Sequence of chain 1.B:
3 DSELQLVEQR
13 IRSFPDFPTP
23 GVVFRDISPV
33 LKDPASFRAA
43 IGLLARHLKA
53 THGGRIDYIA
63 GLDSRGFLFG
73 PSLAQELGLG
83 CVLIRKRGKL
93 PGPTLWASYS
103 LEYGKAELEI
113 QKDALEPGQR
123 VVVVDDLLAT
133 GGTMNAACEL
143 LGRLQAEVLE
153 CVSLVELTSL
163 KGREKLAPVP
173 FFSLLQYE

Binding-site contacts:
Ligand atom C5 contacts residue LEU129 of chain 1.B at 3.5 Å (hydrophobic).
Ligand atom C5 contacts residue LEU159 of chain 1.B at 4.2 Å (hydrophobic).
Ligand atom N1 contacts residue ARG27 of chain 1.B at 3.1 Å (salt-bridge).
Ligand atom C4 contacts residue PHE26 of chain 1.B at 4.4 Å (hydrophobic).
Ligand atom N9 contacts residue ARG67 of chain 1.B at 4.3 Å.
Ligand atom N7 contacts residue ALA131 of chain 1.B at 3.5 Å.
Ligand atom N3 contacts residue HSX1 of chain 1.K at 3.9 Å.
Ligand atom N9 contacts residue HSX1 of chain 1.K at 2.6 Å (h-bond).
Ligand atom C2 contacts residue ARG67 of chain 1.B at 3.4 Å.
Ligand atom N1 contacts residue PHE26 of chain 1.B at 3.4 Å.
Ligand atom N1 contacts residue VAL25 of chain 1.B at 4.1 Å.
Ligand atom N7 contacts residue HSX1 of chain 1.K at 4.4 Å.
Ligand atom N3 contacts residue PHE26 of chain 1.B at 3.6 Å.
Ligand atom N9 contacts residue LEU129 of chain 1.B at 3.5 Å.
Ligand atom C2 contacts residue PHE26 of chain 1.B at 3.2 Å (hydrophobic).
Ligand atom N3 contacts residue ARG67 of chain 1.B at 2.8 Å (salt-bridge).
Ligand atom C8 contacts residue PRP1 of chain 1.J at 3.5 Å.
Ligand atom C8 contacts residue ALA131 of chain 1.B at 3.5 Å (hydrophobic).
Ligand atom N1 contacts residue LEU129 of chain 1.B at 3.9 Å.
Ligand atom N6 contacts residue LEU159 of chain 1.B at 3.5 Å.
Ligand atom C4 contacts residue LEU129 of chain 1.B at 3.4 Å (hydrophobic).
Ligand atom C4 contacts residue HSX1 of chain 1.K at 3.9 Å.
Ligand atom C6 contacts residue ARG27 of chain 1.B at 4.2 Å.
Ligand atom C6 contacts residue VAL25 of chain 1.B at 4.0 Å (hydrophobic).
Ligand atom C6 contacts residue LEU129 of chain 1.B at 4.1 Å (hydrophobic).
Ligand atom N3 contacts residue LEU129 of chain 1.B at 3.9 Å.
Ligand atom N6 contacts residue PHE26 of chain 1.B at 3.9 Å.
Ligand atom C4 contacts residue ARG67 of chain 1.B at 4.0 Å.
Ligand atom C8 contacts residue LEU129 of chain 1.B at 3.7 Å (hydrophobic).
Ligand atom C8 contacts residue HSX1 of chain 1.K at 3.1 Å.
Ligand atom N7 contacts residue LEU129 of chain 1.B at 3.8 Å.
Ligand atom N6 contacts residue VAL25 of chain 1.B at 3.0 Å (h-bond).
Ligand atom N6 contacts residue VAL24 of chain 1.B at 4.2 Å.
Ligand atom N7 contacts residue LEU159 of chain 1.B at 4.2 Å.
Ligand atom C2 contacts residue LEU129 of chain 1.B at 3.9 Å (hydrophobic).
Ligand atom N6 contacts residue ARG27 of chain 1.B at 4.2 Å.
Ligand atom C6 contacts residue PHE26 of chain 1.B at 4.2 Å (hydrophobic).
Ligand atom N9 contacts residue PRP1 of chain 1.J at 3.3 Å (h-bond).
Ligand atom C2 contacts residue ARG27 of chain 1.B at 3.6 Å.
Ligand atom C6 contacts residue LEU159 of chain 1.B at 4.0 Å (hydrophobic).

The protein below binds the small molecule below.
Small molecule (SMILES): Nc1ncnc2[nH]cnc12